A small-molecule ligand and the protein it binds are described below.
Small molecule (SMILES): COc1ccc2c(nc(NC(=O)c3cccnc3)[n+]3cc[nH]c23)c1OC

Binding-site contacts:
Ligand atom CAQ contacts residue LEU491 of chain 1.A at 3.5 Å (hydrophobic).
Ligand atom CAX contacts residue ASP570 of chain 1.A at 3.4 Å.
Ligand atom NAA contacts residue VAL494 of chain 1.A at 3.2 Å (h-bond).
Ligand atom CAC contacts residue TYR493 of chain 1.A at 3.7 Å (hydrophobic).
Ligand atom CAC contacts residue LEU559 of chain 1.A at 3.9 Å (hydrophobic).
Ligand atom CAF contacts residue ILE569 of chain 1.A at 3.4 Å (hydrophobic).
Ligand atom CAI contacts residue PHE420 of chain 1.A at 3.9 Å (hydrophobic).
Ligand atom CAE contacts residue LEU559 of chain 1.A at 3.7 Å (hydrophobic).
Ligand atom CAD contacts residue LEU559 of chain 1.A at 3.6 Å (hydrophobic).
Ligand atom NAG contacts residue ILE443 of chain 1.A at 3.7 Å.
Ligand atom CAD contacts residue TYR493 of chain 1.A at 3.6 Å (hydrophobic).
Ligand atom NAR contacts residue ASP453 of chain 1.A at 3.1 Å (salt-bridge).
Ligand atom NAN contacts residue ILE443 of chain 1.A at 3.7 Å.
Ligand atom CAM contacts residue ILE569 of chain 1.A at 3.0 Å (hydrophobic).
Ligand atom CAD contacts residue VAL494 of chain 1.A at 3.5 Å (hydrophobic).
Ligand atom CAH contacts residue ILE569 of chain 1.A at 3.8 Å (hydrophobic).
Ligand atom CAY contacts residue GLU501 of chain 1.A at 3.8 Å.
Ligand atom CAQ contacts residue ASP570 of chain 1.A at 3.5 Å.
Ligand atom CAK contacts residue ILE569 of chain 1.A at 3.4 Å (hydrophobic).
Ligand atom CAC contacts residue SER496 of chain 1.A at 3.2 Å.
Ligand atom NAN contacts residue ILE569 of chain 1.A at 3.6 Å.
Ligand atom NAL contacts residue ILE569 of chain 1.A at 3.1 Å.
Ligand atom CAO contacts residue ILE569 of chain 1.A at 3.9 Å (hydrophobic).
Ligand atom CAV contacts residue ASP570 of chain 1.A at 3.9 Å.
Ligand atom NAR contacts residue ASP570 of chain 1.A at 3.3 Å.
Ligand atom CAW contacts residue ASP570 of chain 1.A at 3.5 Å.
Ligand atom CAM contacts residue ILE443 of chain 1.A at 3.5 Å (hydrophobic).
Ligand atom CAE contacts residue ILE569 of chain 1.A at 3.7 Å (hydrophobic).
Ligand atom CAB contacts residue GLN492 of chain 1.A at 3.4 Å.
Ligand atom CAB contacts residue TYR479 of chain 1.A at 3.8 Å (hydrophobic).
Ligand atom CAD contacts residue SER496 of chain 1.A at 2.9 Å.
Ligand atom OAT contacts residue LYS421 of chain 1.A at 3.7 Å.
Ligand atom CAW contacts residue LYS445 of chain 1.A at 3.2 Å.
Ligand atom CAB contacts residue VAL494 of chain 1.A at 3.7 Å (hydrophobic).
Ligand atom CAX contacts residue ASP453 of chain 1.A at 3.4 Å.
Ligand atom CAH contacts residue GLN492 of chain 1.A at 3.8 Å.
Ligand atom NAN contacts residue LEU491 of chain 1.A at 3.8 Å.
Ligand atom CAV contacts residue LYS445 of chain 1.A at 3.5 Å.
Ligand atom CAZ contacts residue LYS421 of chain 1.A at 3.3 Å.
Ligand atom NAG contacts residue ILE569 of chain 1.A at 3.1 Å.

Sequence of chain 1.A:
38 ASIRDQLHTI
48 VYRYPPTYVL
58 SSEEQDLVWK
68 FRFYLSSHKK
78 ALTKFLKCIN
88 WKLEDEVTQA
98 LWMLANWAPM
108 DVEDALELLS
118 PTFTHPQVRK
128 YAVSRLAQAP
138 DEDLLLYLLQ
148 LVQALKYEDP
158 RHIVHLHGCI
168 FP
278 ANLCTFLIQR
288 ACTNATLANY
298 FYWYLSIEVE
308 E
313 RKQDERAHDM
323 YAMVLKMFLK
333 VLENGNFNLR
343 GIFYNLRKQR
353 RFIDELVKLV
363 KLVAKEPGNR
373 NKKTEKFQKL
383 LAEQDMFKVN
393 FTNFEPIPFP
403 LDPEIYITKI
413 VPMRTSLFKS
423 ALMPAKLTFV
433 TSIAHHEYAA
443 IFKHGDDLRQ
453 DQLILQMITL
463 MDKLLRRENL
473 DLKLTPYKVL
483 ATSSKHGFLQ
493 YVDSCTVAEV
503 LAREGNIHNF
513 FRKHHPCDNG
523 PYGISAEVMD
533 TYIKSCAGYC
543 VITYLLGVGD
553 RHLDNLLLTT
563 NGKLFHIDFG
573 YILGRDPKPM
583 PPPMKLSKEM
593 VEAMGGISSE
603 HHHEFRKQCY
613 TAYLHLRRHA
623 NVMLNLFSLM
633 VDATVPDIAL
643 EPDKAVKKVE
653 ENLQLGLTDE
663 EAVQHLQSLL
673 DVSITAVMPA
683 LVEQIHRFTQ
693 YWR